Binding-site contacts:
Ligand atom NAT contacts residue HIS278 of chain 3.A at 3.9 Å.
Ligand atom N contacts residue LYS306 of chain 3.A at 3.7 Å.
Ligand atom CB contacts residue LEU308 of chain 3.A at 3.8 Å (hydrophobic).
Ligand atom O contacts residue TYR320 of chain 4.A at 3.4 Å (h-bond).
Ligand atom OAI contacts residue ZN1 of chain 3.D at 2.1 Å.
Ligand atom CAM contacts residue ALA353 of chain 3.A at 3.6 Å (hydrophobic).
Ligand atom OAI contacts residue HIS278 of chain 3.A at 3.2 Å (h-bond).
Ligand atom NAT contacts residue GLU279 of chain 3.A at 2.9 Å (salt-bridge).
Ligand atom CAK contacts residue LEU370 of chain 4.A at 4.0 Å (hydrophobic).
Ligand atom CAA contacts residue LEU308 of chain 3.A at 3.7 Å (hydrophobic).
Ligand atom CAX contacts residue ZN1 of chain 3.D at 2.9 Å.
Ligand atom CAR contacts residue LYS306 of chain 3.A at 3.1 Å.
Ligand atom OAF contacts residue ZN1 of chain 3.D at 2.1 Å.
Ligand atom NAT contacts residue ZN1 of chain 3.D at 3.0 Å.
Ligand atom OAI contacts residue HIS282 of chain 3.A at 3.0 Å (h-bond).
Ligand atom OAF contacts residue HIS278 of chain 3.A at 3.4 Å (h-bond).
Ligand atom NAV contacts residue GLY351 of chain 3.A at 3.8 Å.
Ligand atom CAX contacts residue HIS278 of chain 3.A at 3.9 Å.
Ligand atom CAA contacts residue GLY351 of chain 3.A at 4.0 Å.
Ligand atom CAX contacts residue GLU279 of chain 3.A at 4.0 Å.
Ligand atom OAF contacts residue ASP355 of chain 3.A at 3.0 Å (salt-bridge).
Ligand atom CBG contacts residue LYS306 of chain 3.A at 3.5 Å.
Ligand atom CAK contacts residue ALA353 of chain 3.A at 3.7 Å (hydrophobic).
Ligand atom NAT contacts residue GLY309 of chain 3.A at 3.5 Å (h-bond).
Ligand atom CB contacts residue TYR320 of chain 4.A at 3.4 Å (hydrophobic).
Ligand atom CA contacts residue TYR320 of chain 4.A at 3.4 Å (hydrophobic).
Ligand atom OAG contacts residue ALA307 of chain 3.A at 3.7 Å.
Ligand atom CBF contacts residue GLY351 of chain 3.A at 3.5 Å.
Ligand atom CA contacts residue LEU308 of chain 3.A at 4.0 Å (hydrophobic).
Ligand atom CAK contacts residue SER350 of chain 3.A at 3.4 Å.
Ligand atom OAG contacts residue LEU308 of chain 3.A at 3.0 Å (h-bond).
Ligand atom CAB contacts residue ILE275 of chain 3.A at 4.0 Å (hydrophobic).
Ligand atom OAI contacts residue GLU279 of chain 3.A at 2.5 Å (salt-bridge).
Ligand atom CAJ contacts residue LEU370 of chain 4.A at 4.0 Å (hydrophobic).
Ligand atom CAN contacts residue SER350 of chain 3.A at 3.3 Å.
Ligand atom CAJ contacts residue ALA353 of chain 3.A at 3.4 Å (hydrophobic).
Ligand atom CAS contacts residue GLU279 of chain 3.A at 4.0 Å.
Ligand atom C contacts residue TYR320 of chain 4.A at 3.7 Å (hydrophobic).
Ligand atom CAB contacts residue HIS278 of chain 3.A at 3.5 Å.
Ligand atom CAA contacts residue LEU321 of chain 4.A at 3.3 Å (hydrophobic).

This small molecule binds to this protein.
Small molecule (SMILES): CC(C)C[C@H](CC(=O)NO)C(=O)N[C@@H](Cc1ccc2ccccc2c1)C(=O)N[C@@H](C)C(N)=O

Sequence of chain 4.A:
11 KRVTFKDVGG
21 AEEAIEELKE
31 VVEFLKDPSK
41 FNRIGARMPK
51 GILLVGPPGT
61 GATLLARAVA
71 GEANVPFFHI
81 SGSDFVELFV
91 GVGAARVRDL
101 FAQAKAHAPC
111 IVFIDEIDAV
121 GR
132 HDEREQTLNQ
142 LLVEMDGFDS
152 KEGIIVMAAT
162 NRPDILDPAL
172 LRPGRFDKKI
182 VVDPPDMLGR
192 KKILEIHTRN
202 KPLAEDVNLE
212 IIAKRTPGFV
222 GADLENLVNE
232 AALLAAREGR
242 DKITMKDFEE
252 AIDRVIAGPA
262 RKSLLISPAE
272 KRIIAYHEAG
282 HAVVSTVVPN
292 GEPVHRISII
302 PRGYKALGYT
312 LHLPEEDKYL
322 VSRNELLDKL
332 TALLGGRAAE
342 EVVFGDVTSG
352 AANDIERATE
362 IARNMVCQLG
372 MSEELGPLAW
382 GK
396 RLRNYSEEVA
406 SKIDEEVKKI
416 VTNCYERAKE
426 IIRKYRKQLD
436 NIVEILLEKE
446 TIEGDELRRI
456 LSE

Sequence of chain 3.A:
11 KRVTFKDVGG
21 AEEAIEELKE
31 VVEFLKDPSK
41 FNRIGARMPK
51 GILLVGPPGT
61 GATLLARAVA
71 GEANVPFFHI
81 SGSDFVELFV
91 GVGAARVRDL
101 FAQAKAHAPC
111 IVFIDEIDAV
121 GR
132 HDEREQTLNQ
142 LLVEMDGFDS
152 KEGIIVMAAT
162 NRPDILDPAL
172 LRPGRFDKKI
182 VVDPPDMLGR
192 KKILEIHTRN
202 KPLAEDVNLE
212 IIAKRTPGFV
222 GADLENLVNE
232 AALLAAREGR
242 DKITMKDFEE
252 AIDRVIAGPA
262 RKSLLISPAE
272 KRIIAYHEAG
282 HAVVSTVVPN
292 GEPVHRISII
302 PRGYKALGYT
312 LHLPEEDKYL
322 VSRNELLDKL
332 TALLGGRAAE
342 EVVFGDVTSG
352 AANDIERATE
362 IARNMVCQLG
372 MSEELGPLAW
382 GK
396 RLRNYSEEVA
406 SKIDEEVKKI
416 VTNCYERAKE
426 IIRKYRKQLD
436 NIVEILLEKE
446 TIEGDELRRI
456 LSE